Sequence of chain 1.A:
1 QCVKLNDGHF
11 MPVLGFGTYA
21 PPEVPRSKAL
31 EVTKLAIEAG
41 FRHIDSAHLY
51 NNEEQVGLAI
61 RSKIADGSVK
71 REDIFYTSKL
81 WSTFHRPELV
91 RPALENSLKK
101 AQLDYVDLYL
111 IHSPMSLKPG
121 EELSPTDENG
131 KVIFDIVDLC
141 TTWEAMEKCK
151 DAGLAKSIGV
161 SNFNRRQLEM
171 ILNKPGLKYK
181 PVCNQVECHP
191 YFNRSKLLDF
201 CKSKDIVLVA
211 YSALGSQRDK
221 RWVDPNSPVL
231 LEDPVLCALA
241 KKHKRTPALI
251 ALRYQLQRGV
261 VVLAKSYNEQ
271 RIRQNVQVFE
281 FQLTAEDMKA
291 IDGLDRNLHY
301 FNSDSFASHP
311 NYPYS

The protein below binds the small molecule below.
Small molecule (SMILES): O=C(/C=C/c1ccc(O)c(O)c1)OCCc1ccccc1

Binding-site contacts:
Ligand atom C1 contacts residue TRP222 of chain 1.A at 3.4 Å (hydrophobic).
Ligand atom O3 contacts residue NAP1 of chain 1.C at 3.0 Å.
Ligand atom C4 contacts residue MET115 of chain 1.A at 4.1 Å (hydrophobic).
Ligand atom O4 contacts residue TRP81 of chain 1.A at 3.7 Å.
Ligand atom C8 contacts residue SER303 of chain 1.A at 4.1 Å.
Ligand atom O3 contacts residue TYR19 of chain 1.A at 3.6 Å.
Ligand atom C15 contacts residue NAP1 of chain 1.C at 3.4 Å.
Ligand atom C8 contacts residue ASN302 of chain 1.A at 3.9 Å.
Ligand atom C7 contacts residue MET115 of chain 1.A at 3.4 Å (hydrophobic).
Ligand atom C3 contacts residue PHE306 of chain 1.A at 4.0 Å (hydrophobic).
Ligand atom C5 contacts residue ASN302 of chain 1.A at 4.2 Å.
Ligand atom O2 contacts residue HIS112 of chain 1.A at 2.7 Å (h-bond).
Ligand atom C5 contacts residue TRP222 of chain 1.A at 4.1 Å (hydrophobic).
Ligand atom C10 contacts residue HIS112 of chain 1.A at 3.5 Å.
Ligand atom C13 contacts residue HIS112 of chain 1.A at 3.5 Å.
Ligand atom C5 contacts residue PHE301 of chain 1.A at 3.9 Å (hydrophobic).
Ligand atom C7 contacts residue PHE306 of chain 1.A at 3.6 Å (hydrophobic).
Ligand atom C14 contacts residue TRP81 of chain 1.A at 3.9 Å (hydrophobic).
Ligand atom C11 contacts residue PHE301 of chain 1.A at 3.7 Å (hydrophobic).
Ligand atom C6 contacts residue PHE301 of chain 1.A at 4.2 Å (hydrophobic).
Ligand atom C4 contacts residue PHE306 of chain 1.A at 3.7 Å (hydrophobic).
Ligand atom O3 contacts residue TYR50 of chain 1.A at 3.2 Å (h-bond).
Ligand atom C10 contacts residue LEU49 of chain 1.A at 3.7 Å (hydrophobic).
Ligand atom C16 contacts residue NAP1 of chain 1.C at 4.0 Å.
Ligand atom O1 contacts residue TRP81 of chain 1.A at 4.2 Å.
Ligand atom C2 contacts residue SER303 of chain 1.A at 4.2 Å.
Ligand atom C5 contacts residue SER303 of chain 1.A at 4.1 Å.
Ligand atom O2 contacts residue TYR50 of chain 1.A at 2.5 Å (h-bond).
Ligand atom C13 contacts residue NAP1 of chain 1.C at 3.2 Å.
Ligand atom C15 contacts residue TYR50 of chain 1.A at 3.7 Å (hydrophobic).
Ligand atom C3 contacts residue TRP222 of chain 1.A at 3.8 Å (hydrophobic).
Ligand atom C8 contacts residue PHE301 of chain 1.A at 3.6 Å (hydrophobic).
Ligand atom C10 contacts residue NAP1 of chain 1.C at 3.4 Å.
Ligand atom C16 contacts residue PHE301 of chain 1.A at 4.2 Å (hydrophobic).
Ligand atom C9 contacts residue TYR312 of chain 1.A at 4.0 Å (hydrophobic).
Ligand atom O2 contacts residue NAP1 of chain 1.C at 2.7 Å.
Ligand atom C6 contacts residue LEU49 of chain 1.A at 3.9 Å (hydrophobic).
Ligand atom C13 contacts residue TYR50 of chain 1.A at 3.5 Å (hydrophobic).
Ligand atom C13 contacts residue LEU49 of chain 1.A at 4.2 Å (hydrophobic).
Ligand atom C2 contacts residue TRP222 of chain 1.A at 4.1 Å (hydrophobic).